The small molecule below binds the protein below.
Small molecule (SMILES): O=P(O)(O)OC[C@H]1O[C@H](O[P](=O)(O)OP(=O)(O)O)[C@H](O)[C@@H]1O

Sequence of chain 1.A:
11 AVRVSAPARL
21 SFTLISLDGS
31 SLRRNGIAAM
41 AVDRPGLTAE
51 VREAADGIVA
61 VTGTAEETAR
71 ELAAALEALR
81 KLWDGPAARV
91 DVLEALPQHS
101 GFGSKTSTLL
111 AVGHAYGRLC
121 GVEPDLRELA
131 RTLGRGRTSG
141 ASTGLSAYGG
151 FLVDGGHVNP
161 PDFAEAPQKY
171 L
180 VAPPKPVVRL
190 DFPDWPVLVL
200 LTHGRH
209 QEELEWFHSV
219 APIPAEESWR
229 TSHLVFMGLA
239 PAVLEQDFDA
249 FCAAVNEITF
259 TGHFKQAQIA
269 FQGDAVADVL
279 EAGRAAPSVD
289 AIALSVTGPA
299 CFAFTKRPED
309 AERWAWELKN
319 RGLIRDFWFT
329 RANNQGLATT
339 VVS

Binding-site contacts:
Ligand atom O3A contacts residue SER104 of chain 1.A at 3.5 Å (h-bond).
Ligand atom O5 contacts residue SER139 of chain 1.A at 3.0 Å (h-bond).
Ligand atom O1B contacts residue LYS105 of chain 1.A at 2.9 Å (salt-bridge).
Ligand atom O2 contacts residue VAL294 of chain 1.A at 3.8 Å.
Ligand atom O3P contacts residue SER142 of chain 1.A at 3.1 Å (h-bond).
Ligand atom O1A contacts residue VAL294 of chain 1.A at 3.7 Å.
Ligand atom O1P contacts residue THR106 of chain 1.A at 2.6 Å (h-bond).
Ligand atom O3A contacts residue GLY103 of chain 1.A at 3.2 Å.
Ligand atom C1 contacts residue ARG19 of chain 1.A at 3.7 Å.
Ligand atom O5 contacts residue ARG19 of chain 1.A at 3.3 Å (salt-bridge).
Ligand atom O1B contacts residue GLY103 of chain 1.A at 3.9 Å.
Ligand atom O1A contacts residue GLY103 of chain 1.A at 3.2 Å (h-bond).
Ligand atom PA contacts residue GLY103 of chain 1.A at 3.8 Å.
Ligand atom O1A contacts residue PHE102 of chain 1.A at 3.4 Å (h-bond).
Ligand atom O2P contacts residue GLY103 of chain 1.A at 3.6 Å.
Ligand atom O2A contacts residue GLY101 of chain 1.A at 3.2 Å (h-bond).
Ligand atom O2P contacts residue SER142 of chain 1.A at 2.8 Å (h-bond).
Ligand atom O1B contacts residue SER104 of chain 1.A at 3.3 Å (h-bond).
Ligand atom P contacts residue THR106 of chain 1.A at 3.3 Å.
Ligand atom O3P contacts residue ALA141 of chain 1.A at 3.6 Å.
Ligand atom O2A contacts residue HIS99 of chain 1.A at 3.3 Å.
Ligand atom O1A contacts residue GLY101 of chain 1.A at 3.3 Å.
Ligand atom PA contacts residue ARG19 of chain 1.A at 3.7 Å.
Ligand atom O1P contacts residue SER139 of chain 1.A at 3.0 Å (h-bond).
Ligand atom O3B contacts residue SER104 of chain 1.A at 2.6 Å (h-bond).
Ligand atom O2A contacts residue SER100 of chain 1.A at 3.6 Å (h-bond).
Ligand atom C2 contacts residue VAL294 of chain 1.A at 3.8 Å (hydrophobic).
Ligand atom O3P contacts residue SER139 of chain 1.A at 2.6 Å (h-bond).
Ligand atom PB contacts residue SER104 of chain 1.A at 3.6 Å.
Ligand atom P contacts residue ARG19 of chain 1.A at 3.2 Å.
Ligand atom O3B contacts residue GLN98 of chain 1.A at 3.8 Å.
Ligand atom P contacts residue SER139 of chain 1.A at 3.0 Å.
Ligand atom O2P contacts residue ARG19 of chain 1.A at 3.1 Å (salt-bridge).
Ligand atom O3P contacts residue ARG19 of chain 1.A at 2.7 Å (salt-bridge).
Ligand atom O2B contacts residue HIS99 of chain 1.A at 3.0 Å (h-bond).
Ligand atom C5 contacts residue SER139 of chain 1.A at 3.4 Å.
Ligand atom P contacts residue SER142 of chain 1.A at 3.5 Å.
Ligand atom O3B contacts residue HIS99 of chain 1.A at 2.8 Å (h-bond).
Ligand atom O2P contacts residue THR106 of chain 1.A at 3.0 Å (h-bond).
Ligand atom O1A contacts residue ARG19 of chain 1.A at 2.5 Å (salt-bridge).